Sequence of chain 32.B:
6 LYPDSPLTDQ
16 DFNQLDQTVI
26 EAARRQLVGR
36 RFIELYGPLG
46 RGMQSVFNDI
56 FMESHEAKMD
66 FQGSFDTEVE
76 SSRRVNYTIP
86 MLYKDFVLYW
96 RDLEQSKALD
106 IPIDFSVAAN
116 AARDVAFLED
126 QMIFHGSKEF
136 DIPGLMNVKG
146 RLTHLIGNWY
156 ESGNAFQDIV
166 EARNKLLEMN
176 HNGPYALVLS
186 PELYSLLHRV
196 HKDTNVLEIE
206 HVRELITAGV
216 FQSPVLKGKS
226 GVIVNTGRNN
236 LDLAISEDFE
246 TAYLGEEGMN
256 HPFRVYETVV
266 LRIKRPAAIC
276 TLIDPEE

Binding-site contacts:
Ligand atom O contacts residue ASP243 of chain 32.B at 4.1 Å.
Ligand atom N contacts residue ARG29 of chain 32.B at 4.2 Å.
Ligand atom CG2 contacts residue PRO43 of chain 32.B at 3.8 Å (hydrophobic).
Ligand atom CD contacts residue GLU39 of chain 32.B at 3.2 Å.
Ligand atom O contacts residue ARG35 of chain 32.B at 4.0 Å.
Ligand atom CA contacts residue ASP243 of chain 32.B at 3.6 Å.
Ligand atom CG contacts residue ARG36 of chain 32.B at 3.8 Å.
Ligand atom CB contacts residue ARG36 of chain 32.B at 3.4 Å.
Ligand atom C contacts residue ARG29 of chain 32.B at 3.9 Å.
Ligand atom CG1 contacts residue ASP243 of chain 32.B at 3.2 Å.
Ligand atom CD1 contacts residue ARG29 of chain 32.B at 3.5 Å.
Ligand atom CG2 contacts residue ARG36 of chain 32.B at 4.1 Å.
Ligand atom O contacts residue PRO43 of chain 32.B at 3.8 Å.
Ligand atom N contacts residue ARG35 of chain 32.B at 4.0 Å.
Ligand atom O contacts residue ILE25 of chain 32.B at 3.8 Å.
Ligand atom CG1 contacts residue ARG36 of chain 32.B at 4.0 Å.
Ligand atom OE1 contacts residue ARG36 of chain 32.B at 2.9 Å (salt-bridge).
Ligand atom CA contacts residue ARG29 of chain 32.B at 3.8 Å.
Ligand atom O contacts residue ARG29 of chain 32.B at 3.2 Å (salt-bridge).
Ligand atom CG2 contacts residue ARG35 of chain 32.B at 3.4 Å.
Ligand atom C contacts residue GLU39 of chain 32.B at 3.6 Å.
Ligand atom C contacts residue ASP243 of chain 32.B at 3.8 Å.
Ligand atom CD1 contacts residue LEU40 of chain 32.B at 3.6 Å (hydrophobic).
Ligand atom CA contacts residue ASP243 of chain 32.B at 3.5 Å.
Ligand atom NE2 contacts residue GLU39 of chain 32.B at 2.9 Å (salt-bridge).
Ligand atom CD1 contacts residue ARG35 of chain 32.B at 4.0 Å.
Ligand atom N contacts residue ASP243 of chain 32.B at 2.6 Å (salt-bridge).
Ligand atom CD contacts residue ARG36 of chain 32.B at 3.7 Å.
Ligand atom C contacts residue ARG35 of chain 32.B at 3.9 Å.
Ligand atom OE1 contacts residue GLU39 of chain 32.B at 3.1 Å (salt-bridge).
Ligand atom O contacts residue ARG35 of chain 32.B at 2.7 Å (salt-bridge).
Ligand atom N contacts residue ASP243 of chain 32.B at 3.2 Å (salt-bridge).
Ligand atom CD1 contacts residue ARG36 of chain 32.B at 3.6 Å.
Ligand atom C contacts residue ASP243 of chain 32.B at 3.5 Å.
Ligand atom CD2 contacts residue LEU40 of chain 32.B at 4.1 Å (hydrophobic).
Ligand atom CB contacts residue ASP243 of chain 32.B at 4.0 Å.
Ligand atom O contacts residue GLU39 of chain 32.B at 3.0 Å (salt-bridge).
Ligand atom N contacts residue PRO43 of chain 32.B at 4.0 Å.
Ligand atom OE1 contacts residue PHE37 of chain 32.B at 3.7 Å.
Ligand atom CA contacts residue ARG29 of chain 32.B at 4.1 Å.

A small-molecule ligand and the protein it binds are described below.
Small molecule (SMILES): CC[C@H](C)[C@H](NC(=O)[C@H](CC(C)C)NC(=O)[C@H](CO)NC(=O)CNC(=O)[C@@H](NC(=O)[C@@H](N)[C@@H](C)O)C(C)C)C(=O)N[C@H](C=O)CCC(N)=O